Binding-site contacts:
Ligand atom C25 contacts residue DMU1 of chain 3.F at 3.4 Å.
Ligand atom C34 contacts residue TRP172 of chain 3.A at 4.3 Å (hydrophobic).
Ligand atom C22 contacts residue PHE92 of chain 3.A at 4.1 Å (hydrophobic).
Ligand atom C6 contacts residue TRP172 of chain 3.A at 3.9 Å (hydrophobic).
Ligand atom C22 contacts residue DMU1 of chain 3.F at 4.5 Å.
Ligand atom C31 contacts residue TRP172 of chain 3.A at 3.6 Å (hydrophobic).
Ligand atom C34 contacts residue PHE92 of chain 3.A at 4.2 Å (hydrophobic).
Ligand atom C28 contacts residue TRP172 of chain 3.A at 4.0 Å (hydrophobic).
Ligand atom C19 contacts residue TRP172 of chain 3.A at 3.6 Å (hydrophobic).
Ligand atom C37 contacts residue ALA390 of chain 3.A at 3.9 Å (hydrophobic).
Ligand atom C22 contacts residue TRP172 of chain 3.A at 4.1 Å (hydrophobic).
Ligand atom O16 contacts residue PHE92 of chain 3.A at 3.9 Å.
Ligand atom C43 contacts residue ALA390 of chain 3.A at 3.4 Å (hydrophobic).
Ligand atom C37 contacts residue TRP165 of chain 3.A at 4.3 Å (hydrophobic).
Ligand atom C43 contacts residue TRP394 of chain 3.A at 4.0 Å (hydrophobic).
Ligand atom C43 contacts residue ALA393 of chain 3.A at 4.1 Å (hydrophobic).
Ligand atom C31 contacts residue PHE92 of chain 3.A at 3.6 Å (hydrophobic).
Ligand atom C25 contacts residue TRP172 of chain 3.A at 3.9 Å (hydrophobic).
Ligand atom O16 contacts residue TRP172 of chain 3.A at 4.3 Å.
Ligand atom C19 contacts residue DMU1 of chain 3.F at 3.7 Å.
Ligand atom C37 contacts residue TRP172 of chain 3.A at 4.1 Å (hydrophobic).
Ligand atom C28 contacts residue DMU1 of chain 3.F at 3.7 Å.
Ligand atom C6 contacts residue VAL91 of chain 3.A at 4.3 Å (hydrophobic).

The protein below binds the small molecule below.
Small molecule (SMILES): CCCCCCCCCCO[C@@H]1O[C@H](CO)[C@@H](O[C@H]2O[C@H](CO)[C@@H](O)[C@H](O)[C@H]2O)[C@H](O)[C@H]1O

Sequence of chain 3.A:
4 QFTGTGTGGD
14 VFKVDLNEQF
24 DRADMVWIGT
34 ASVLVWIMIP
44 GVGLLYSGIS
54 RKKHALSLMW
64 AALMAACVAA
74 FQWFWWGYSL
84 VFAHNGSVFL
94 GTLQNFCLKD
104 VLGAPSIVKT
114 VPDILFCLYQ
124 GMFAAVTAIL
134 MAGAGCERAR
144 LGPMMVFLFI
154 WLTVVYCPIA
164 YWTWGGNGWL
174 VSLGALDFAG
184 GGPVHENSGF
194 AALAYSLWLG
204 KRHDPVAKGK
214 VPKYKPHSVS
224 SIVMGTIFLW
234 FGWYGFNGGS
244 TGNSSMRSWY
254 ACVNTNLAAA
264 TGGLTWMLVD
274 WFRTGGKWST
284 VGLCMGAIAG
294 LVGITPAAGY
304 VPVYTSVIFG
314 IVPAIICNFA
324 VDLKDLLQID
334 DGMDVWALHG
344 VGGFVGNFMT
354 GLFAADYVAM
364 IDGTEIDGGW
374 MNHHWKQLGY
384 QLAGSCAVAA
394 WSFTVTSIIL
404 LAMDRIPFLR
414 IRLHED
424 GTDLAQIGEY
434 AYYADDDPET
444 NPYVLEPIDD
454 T